Binding-site contacts:
Ligand atom C27 contacts residue PRO200 of chain 1.A at 3.4 Å (hydrophobic).
Ligand atom C26 contacts residue TRP4 of chain 1.A at 3.8 Å (hydrophobic).
Ligand atom N1 contacts residue THR198 of chain 1.A at 2.9 Å (h-bond).
Ligand atom C11 contacts residue THR199 of chain 1.A at 3.8 Å.
Ligand atom O5 contacts residue THR198 of chain 1.A at 2.9 Å (h-bond).
Ligand atom O6 contacts residue ZN1 of chain 1.E at 3.0 Å.
Ligand atom O22 contacts residue GLN89 of chain 1.A at 2.9 Å (h-bond).
Ligand atom N23 contacts residue THR199 of chain 1.A at 2.9 Å (h-bond).
Ligand atom S4 contacts residue ZN1 of chain 1.E at 3.0 Å.
Ligand atom O6 contacts residue VAL141 of chain 1.A at 3.8 Å.
Ligand atom CL1 contacts residue VAL141 of chain 1.A at 3.4 Å.
Ligand atom C7 contacts residue HIS91 of chain 1.A at 3.7 Å.
Ligand atom C17 contacts residue ALA129 of chain 1.A at 3.8 Å (hydrophobic).
Ligand atom O6 contacts residue TRP208 of chain 1.A at 3.7 Å.
Ligand atom C25 contacts residue THR199 of chain 1.A at 3.7 Å.
Ligand atom N1 contacts residue HIS93 of chain 1.A at 3.4 Å (h-bond).
Ligand atom S14 contacts residue GLN89 of chain 1.A at 3.6 Å (h-bond).
Ligand atom N1 contacts residue HIS117 of chain 1.A at 3.4 Å (h-bond).
Ligand atom C21 contacts residue THR199 of chain 1.A at 3.8 Å.
Ligand atom O5 contacts residue TRP208 of chain 1.A at 3.5 Å.
Ligand atom C9 contacts residue LEU197 of chain 1.A at 3.7 Å (hydrophobic).
Ligand atom C21 contacts residue GLN89 of chain 1.A at 3.8 Å.
Ligand atom C8 contacts residue LEU197 of chain 1.A at 3.8 Å (hydrophobic).
Ligand atom C20 contacts residue LEU197 of chain 1.A at 3.6 Å (hydrophobic).
Ligand atom O29 contacts residue PRO200 of chain 1.A at 3.0 Å (h-bond).
Ligand atom N1 contacts residue HIS91 of chain 1.A at 3.2 Å (h-bond).
Ligand atom C31 contacts residue TRP4 of chain 1.A at 3.5 Å (hydrophobic).
Ligand atom C17 contacts residue SER130 of chain 1.A at 3.8 Å.
Ligand atom CL1 contacts residue LEU197 of chain 1.A at 3.7 Å.
Ligand atom O6 contacts residue HIS117 of chain 1.A at 3.3 Å (h-bond).
Ligand atom C12 contacts residue HIS91 of chain 1.A at 3.4 Å.
Ligand atom N1 contacts residue ZN1 of chain 1.E at 2.0 Å.
Ligand atom C28 contacts residue PRO200 of chain 1.A at 3.4 Å (hydrophobic).
Ligand atom O5 contacts residue LEU197 of chain 1.A at 3.4 Å.
Ligand atom C19 contacts residue SER133 of chain 1.A at 3.7 Å.
Ligand atom C12 contacts residue THR199 of chain 1.A at 3.7 Å.
Ligand atom C18 contacts residue SER133 of chain 1.A at 3.6 Å.
Ligand atom O30 contacts residue TRP4 of chain 1.A at 3.1 Å (h-bond).
Ligand atom O29 contacts residue PRO201 of chain 1.A at 3.7 Å.
Ligand atom O6 contacts residue HIS91 of chain 1.A at 3.5 Å.

Sequence of chain 1.A:
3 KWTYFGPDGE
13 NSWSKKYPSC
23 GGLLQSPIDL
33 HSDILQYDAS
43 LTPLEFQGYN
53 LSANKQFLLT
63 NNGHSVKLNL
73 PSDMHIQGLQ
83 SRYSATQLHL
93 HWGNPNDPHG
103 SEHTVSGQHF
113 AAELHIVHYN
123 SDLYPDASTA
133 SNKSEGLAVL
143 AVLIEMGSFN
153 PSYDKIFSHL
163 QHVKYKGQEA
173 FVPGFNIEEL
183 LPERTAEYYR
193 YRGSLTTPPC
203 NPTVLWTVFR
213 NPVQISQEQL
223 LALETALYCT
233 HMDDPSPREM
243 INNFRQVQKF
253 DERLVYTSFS

The small molecule below binds the protein below.
Small molecule (SMILES): COC(=O)CCCNC(=O)c1cc(S(N)(=O)=O)c(Cl)cc1SC1CCCCC1